Binding-site contacts:
Ligand atom O1B contacts residue ARG308 of chain 2.C at 3.1 Å (salt-bridge).
Ligand atom PA contacts residue MG1 of chain 2.O at 3.2 Å.
Ligand atom O1A contacts residue ARG169 of chain 2.C at 3.4 Å (salt-bridge).
Ligand atom O1B contacts residue LYS220 of chain 2.C at 3.2 Å (salt-bridge).
Ligand atom O2B contacts residue LYS220 of chain 2.C at 3.7 Å.
Ligand atom O3A contacts residue MG1 of chain 2.O at 3.5 Å.
Ligand atom C13 contacts residue TYR61 of chain 2.C at 3.6 Å (hydrophobic).
Ligand atom O2B contacts residue MG1 of chain 2.Q at 2.1 Å.
Ligand atom O1B contacts residue MG1 of chain 2.O at 1.9 Å.
Ligand atom O1A contacts residue ASN213 of chain 2.C at 2.6 Å (h-bond).
Ligand atom PA contacts residue MG1 of chain 2.P at 3.4 Å.
Ligand atom O1A contacts residue MG1 of chain 2.Q at 1.9 Å.
Ligand atom C3 contacts residue PHE147 of chain 2.C at 3.6 Å (hydrophobic).
Ligand atom O2A contacts residue ASP84 of chain 2.C at 3.1 Å (salt-bridge).
Ligand atom C9 contacts residue PHE81 of chain 2.C at 3.3 Å (hydrophobic).
Ligand atom PB contacts residue ARG308 of chain 2.C at 3.7 Å.
Ligand atom O1B contacts residue ASP84 of chain 2.C at 3.1 Å (salt-bridge).
Ligand atom O2B contacts residue TYR309 of chain 2.C at 3.4 Å (h-bond).
Ligand atom C12 contacts residue TYR61 of chain 2.C at 3.7 Å (hydrophobic).
Ligand atom O3B contacts residue PHE81 of chain 2.C at 3.5 Å.
Ligand atom O1A contacts residue GLU221 of chain 2.C at 3.0 Å (salt-bridge).
Ligand atom C11 contacts residue TYR61 of chain 2.C at 3.7 Å (hydrophobic).
Ligand atom O3B contacts residue TYR309 of chain 2.C at 2.5 Å (h-bond).
Ligand atom O2A contacts residue MG1 of chain 2.O at 2.1 Å.
Ligand atom C15 contacts residue ASN213 of chain 2.C at 3.4 Å.
Ligand atom O3B contacts residue ARG308 of chain 2.C at 2.8 Å (salt-bridge).
Ligand atom O3A contacts residue ASN213 of chain 2.C at 3.6 Å.
Ligand atom O2B contacts residue GLU221 of chain 2.C at 2.9 Å (salt-bridge).
Ligand atom O2A contacts residue MG1 of chain 2.P at 2.1 Å.
Ligand atom O2B contacts residue ASN213 of chain 2.C at 3.2 Å (h-bond).
Ligand atom PA contacts residue MG1 of chain 2.Q at 3.2 Å.
Ligand atom O2B contacts residue SER217 of chain 2.C at 3.0 Å.
Ligand atom C15 contacts residue TRP302 of chain 2.C at 3.7 Å (hydrophobic).
Ligand atom S1 contacts residue ARG169 of chain 2.C at 3.1 Å (salt-bridge).
Ligand atom PB contacts residue MG1 of chain 2.O at 3.2 Å.
Ligand atom C5 contacts residue PHE147 of chain 2.C at 3.2 Å (hydrophobic).
Ligand atom C14 contacts residue TYR61 of chain 2.C at 3.4 Å (hydrophobic).
Ligand atom PB contacts residue TYR309 of chain 2.C at 3.5 Å.
Ligand atom O3A contacts residue MG1 of chain 2.Q at 3.5 Å.
Ligand atom PB contacts residue MG1 of chain 2.Q at 3.3 Å.

Sequence of chain 2.C:
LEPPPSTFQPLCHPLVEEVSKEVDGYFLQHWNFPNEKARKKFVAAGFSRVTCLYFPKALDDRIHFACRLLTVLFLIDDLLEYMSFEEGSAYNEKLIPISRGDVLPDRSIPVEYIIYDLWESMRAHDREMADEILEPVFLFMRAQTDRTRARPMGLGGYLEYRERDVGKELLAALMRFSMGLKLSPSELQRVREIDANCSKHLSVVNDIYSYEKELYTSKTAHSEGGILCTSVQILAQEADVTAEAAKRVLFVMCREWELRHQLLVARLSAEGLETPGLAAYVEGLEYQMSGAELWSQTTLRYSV

A small-molecule ligand and the protein it binds are described below.
Small molecule (SMILES): CC(C)=CCC/C(C)=C/CC/C(C)=C/CS[P](=O)(O)OP(=O)(O)O